A small-molecule ligand and the protein it binds are described below.
Small molecule (SMILES): COc1c(C)c2c(c(O)c1C/C=C(\C)CCC(=O)O)C(=O)OC2

Binding-site contacts:
Ligand atom C16 contacts residue IMP1 of chain 1.F at 3.3 Å.
Ligand atom O6 contacts residue SER302 of chain 1.B at 2.6 Å (h-bond).
Ligand atom C1 contacts residue IMP1 of chain 1.F at 3.6 Å.
Ligand atom O5 contacts residue SER302 of chain 1.B at 3.1 Å (h-bond).
Ligand atom C12 contacts residue SER302 of chain 1.B at 3.8 Å.
Ligand atom C15 contacts residue SER302 of chain 1.B at 3.5 Å.
Ligand atom O6 contacts residue GLN482 of chain 1.B at 3.2 Å (h-bond).
Ligand atom C7 contacts residue IMP1 of chain 1.F at 3.6 Å.
Ligand atom C16 contacts residue SER302 of chain 1.B at 3.5 Å.
Ligand atom C17 contacts residue IMP1 of chain 1.F at 3.6 Å.
Ligand atom C1 contacts residue GLY352 of chain 1.B at 3.9 Å.
Ligand atom C3 contacts residue GLY441 of chain 1.B at 3.9 Å.
Ligand atom O3 contacts residue ASP300 of chain 1.B at 3.9 Å.
Ligand atom O4 contacts residue GLN482 of chain 1.B at 3.4 Å (h-bond).
Ligand atom O1 contacts residue GLY352 of chain 1.B at 3.4 Å (h-bond).
Ligand atom O5 contacts residue SER301 of chain 1.B at 3.5 Å.
Ligand atom C9 contacts residue GLY441 of chain 1.B at 3.8 Å.
Ligand atom C10 contacts residue GLY350 of chain 1.B at 3.2 Å.
Ligand atom C14 contacts residue IMP1 of chain 1.F at 3.7 Å.
Ligand atom C8 contacts residue IMP1 of chain 1.F at 3.8 Å.
Ligand atom C9 contacts residue MET440 of chain 1.B at 3.4 Å (hydrophobic).
Ligand atom O1 contacts residue IMP1 of chain 1.F at 3.7 Å.
Ligand atom O2 contacts residue GLY350 of chain 1.B at 3.3 Å (h-bond).
Ligand atom C7 contacts residue ASP300 of chain 1.B at 3.8 Å.
Ligand atom C6 contacts residue SER302 of chain 1.B at 3.5 Å.
Ligand atom C7 contacts residue ASN329 of chain 1.B at 3.6 Å.
Ligand atom O2 contacts residue MET351 of chain 1.B at 3.2 Å.
Ligand atom C7 contacts residue ARG348 of chain 1.B at 3.8 Å.
Ligand atom O1 contacts residue MET363 of chain 1.B at 3.8 Å.
Ligand atom C8 contacts residue MET440 of chain 1.B at 3.6 Å (hydrophobic).
Ligand atom C10 contacts residue ASN329 of chain 1.B at 3.4 Å.
Ligand atom C15 contacts residue IMP1 of chain 1.F at 3.3 Å.
Ligand atom C17 contacts residue GLY441 of chain 1.B at 3.6 Å.
Ligand atom C12 contacts residue SER301 of chain 1.B at 3.9 Å.
Ligand atom O2 contacts residue GLY352 of chain 1.B at 3.7 Å.
Ligand atom O4 contacts residue IMP1 of chain 1.F at 3.0 Å.
Ligand atom C10 contacts residue IMP1 of chain 1.F at 3.8 Å.
Ligand atom C11 contacts residue SER302 of chain 1.B at 3.5 Å.
Ligand atom C7 contacts residue SER301 of chain 1.B at 3.4 Å.
Ligand atom C8 contacts residue ASP300 of chain 1.B at 3.5 Å.

Sequence of chain 1.B:
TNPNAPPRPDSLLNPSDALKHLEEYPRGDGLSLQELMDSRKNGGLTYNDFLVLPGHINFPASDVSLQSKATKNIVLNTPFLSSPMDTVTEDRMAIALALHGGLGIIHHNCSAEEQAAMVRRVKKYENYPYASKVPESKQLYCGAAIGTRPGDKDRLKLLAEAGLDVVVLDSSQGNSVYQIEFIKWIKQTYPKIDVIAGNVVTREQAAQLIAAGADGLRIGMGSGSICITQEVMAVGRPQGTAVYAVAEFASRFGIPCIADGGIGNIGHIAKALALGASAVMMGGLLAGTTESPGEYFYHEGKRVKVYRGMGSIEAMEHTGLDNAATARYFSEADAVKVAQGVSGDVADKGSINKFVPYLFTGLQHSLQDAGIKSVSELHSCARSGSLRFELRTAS